Binding-site contacts:
Ligand atom OD1 contacts residue LYS55 of chain 1.A at 2.9 Å (salt-bridge).
Ligand atom P contacts residue ARG13 of chain 1.A at 3.9 Å.
Ligand atom CB contacts residue HIS53 of chain 1.A at 3.9 Å.
Ligand atom CD1 contacts residue HIS53 of chain 1.A at 3.6 Å.
Ligand atom OH contacts residue SER34 of chain 1.A at 3.6 Å.
Ligand atom CG contacts residue LYS55 of chain 1.A at 3.7 Å.
Ligand atom CB contacts residue HIS53 of chain 1.A at 3.7 Å.
Ligand atom C contacts residue HIS53 of chain 1.A at 3.8 Å.
Ligand atom CA contacts residue HIS53 of chain 1.A at 3.6 Å.
Ligand atom CB contacts residue PHE54 of chain 1.A at 3.6 Å (hydrophobic).
Ligand atom P contacts residue SER34 of chain 1.A at 3.8 Å.
Ligand atom O1P contacts residue SER36 of chain 1.A at 3.7 Å.
Ligand atom CG contacts residue LEU66 of chain 1.A at 3.7 Å (hydrophobic).
Ligand atom O1P contacts residue SER34 of chain 1.A at 2.8 Å (h-bond).
Ligand atom CB contacts residue LEU66 of chain 1.A at 3.5 Å (hydrophobic).
Ligand atom CD2 contacts residue LYS55 of chain 1.A at 3.7 Å.
Ligand atom CE2 contacts residue LYS55 of chain 1.A at 3.6 Å.
Ligand atom CG1 contacts residue PHE54 of chain 1.A at 3.6 Å (hydrophobic).
Ligand atom CD1 contacts residue PHE54 of chain 1.A at 3.7 Å (hydrophobic).
Ligand atom CD1 contacts residue LYS55 of chain 1.A at 3.7 Å.
Ligand atom ND2 contacts residue LYS55 of chain 1.A at 2.9 Å (salt-bridge).
Ligand atom CE1 contacts residue SER42 of chain 1.A at 3.8 Å.
Ligand atom CA contacts residue TRP67 of chain 1.A at 3.6 Å (hydrophobic).
Ligand atom CG1 contacts residue ASN89 of chain 1.A at 3.5 Å.
Ligand atom P contacts residue SER36 of chain 1.A at 3.6 Å.
Ligand atom CG2 contacts residue HIS53 of chain 1.A at 3.4 Å.
Ligand atom OD1 contacts residue PHE54 of chain 1.A at 3.4 Å.
Ligand atom O2P contacts residue ARG32 of chain 1.A at 2.6 Å (salt-bridge).
Ligand atom N contacts residue HIS53 of chain 1.A at 3.0 Å (h-bond).
Ligand atom CZ contacts residue SER42 of chain 1.A at 3.7 Å.
Ligand atom ND2 contacts residue LEU66 of chain 1.A at 2.9 Å (h-bond).
Ligand atom CG contacts residue LYS55 of chain 1.A at 3.8 Å.
Ligand atom O2P contacts residue ARG13 of chain 1.A at 2.7 Å (salt-bridge).
Ligand atom P contacts residue ARG32 of chain 1.A at 3.6 Å.
Ligand atom OH contacts residue SER42 of chain 1.A at 3.0 Å (h-bond).
Ligand atom O1P contacts residue SER42 of chain 1.A at 3.3 Å (h-bond).
Ligand atom O3P contacts residue SER36 of chain 1.A at 2.5 Å (h-bond).
Ligand atom O1P contacts residue ARG32 of chain 1.A at 2.7 Å (salt-bridge).
Ligand atom P contacts residue SER42 of chain 1.A at 3.7 Å.
Ligand atom CB contacts residue TRP67 of chain 1.A at 3.6 Å (hydrophobic).

The protein below binds the small molecule below.
Small molecule (SMILES): CC(C)[C@@H]1NC(=O)[C@H](CC(N)=O)NC(=O)[C@H](C(C)C)NC(=O)[C@H](Cc2ccc(OP(=O)(O)O)cc2)NC(=O)CCCCCCNC1=O

Sequence of chain 1.A:
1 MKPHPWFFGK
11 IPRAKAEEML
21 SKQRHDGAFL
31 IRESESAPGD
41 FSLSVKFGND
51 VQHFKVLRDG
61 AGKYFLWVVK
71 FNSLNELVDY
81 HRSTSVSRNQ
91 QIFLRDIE